Binding-site contacts:
Ligand atom C4' contacts residue LEU328 of chain 30.A at 4.1 Å (hydrophobic).
Ligand atom N3 contacts residue PRO334 of chain 30.A at 3.5 Å.
Ligand atom OP2 contacts residue ARG391 of chain 30.A at 3.9 Å.
Ligand atom P contacts residue PHE333 of chain 30.A at 3.8 Å.
Ligand atom OP1 contacts residue ARG391 of chain 30.A at 3.8 Å.
Ligand atom C4' contacts residue GLN252 of chain 30.A at 3.5 Å.
Ligand atom C6 contacts residue PHE333 of chain 30.A at 3.7 Å (hydrophobic).
Ligand atom C1' contacts residue LEU328 of chain 30.A at 3.9 Å (hydrophobic).
Ligand atom N1 contacts residue PHE333 of chain 30.A at 3.8 Å.
Ligand atom C4 contacts residue PRO334 of chain 30.A at 3.6 Å (hydrophobic).
Ligand atom C2 contacts residue LEU328 of chain 30.A at 3.0 Å (hydrophobic).
Ligand atom C5' contacts residue PHE333 of chain 30.A at 3.2 Å (hydrophobic).
Ligand atom O4' contacts residue PRO334 of chain 30.A at 4.0 Å.
Ligand atom O4' contacts residue LEU328 of chain 30.A at 3.0 Å.
Ligand atom N1 contacts residue LEU328 of chain 30.A at 3.8 Å.
Ligand atom O4 contacts residue PRO334 of chain 30.A at 3.7 Å.
Ligand atom C7 contacts residue TYR336 of chain 30.A at 3.6 Å (hydrophobic).
Ligand atom OP2 contacts residue GLN252 of chain 30.A at 4.1 Å.
Ligand atom O2 contacts residue PRO334 of chain 30.A at 3.8 Å.
Ligand atom C5' contacts residue GLN252 of chain 30.A at 3.4 Å.
Ligand atom C4 contacts residue GLY98 of chain 30.A at 3.2 Å.
Ligand atom C5 contacts residue GLY98 of chain 30.A at 2.9 Å.
Ligand atom C2 contacts residue PRO334 of chain 30.A at 3.7 Å (hydrophobic).
Ligand atom O5' contacts residue GLN252 of chain 30.A at 3.1 Å (h-bond).
Ligand atom O3' contacts residue PHE333 of chain 30.A at 3.5 Å.
Ligand atom OP2 contacts residue GLU102 of chain 30.A at 3.5 Å (salt-bridge).
Ligand atom N3 contacts residue LEU328 of chain 30.A at 3.9 Å.
Ligand atom C2' contacts residue LEU328 of chain 30.A at 3.7 Å (hydrophobic).
Ligand atom C2' contacts residue PHE333 of chain 30.A at 2.9 Å (hydrophobic).
Ligand atom C6 contacts residue GLY98 of chain 30.A at 4.1 Å.
Ligand atom OP2 contacts residue PHE333 of chain 30.A at 3.3 Å.
Ligand atom C3' contacts residue PHE333 of chain 30.A at 3.8 Å (hydrophobic).
Ligand atom OP1 contacts residue GLN252 of chain 30.A at 3.7 Å.
Ligand atom O4 contacts residue ALA259 of chain 30.A at 3.2 Å.
Ligand atom O5' contacts residue PHE333 of chain 30.A at 3.8 Å.
Ligand atom C1' contacts residue PHE333 of chain 30.A at 3.1 Å (hydrophobic).
Ligand atom O5' contacts residue LEU328 of chain 30.A at 3.6 Å.
Ligand atom O4' contacts residue GLN252 of chain 30.A at 3.9 Å.
Ligand atom O4 contacts residue GLY98 of chain 30.A at 2.8 Å (h-bond).
Ligand atom O2 contacts residue LEU328 of chain 30.A at 2.2 Å.

A small-molecule ligand and the protein it binds are described below.
Small molecule (SMILES): Cc1cn([C@H]2C[C@H](O[P](=O)(O)OC[C@H]3O[C@@H](n4cc(C)c(=O)[nH]c4=O)C[C@@H]3O)[C@@H](CO[P](=O)(O)O[C@H]3C[C@H](n4ccc(=O)[nH]c4=O)O[C@@H]3COP(=O)=O)O2)c(=O)[nH]c1=O

Sequence of chain 30.A:
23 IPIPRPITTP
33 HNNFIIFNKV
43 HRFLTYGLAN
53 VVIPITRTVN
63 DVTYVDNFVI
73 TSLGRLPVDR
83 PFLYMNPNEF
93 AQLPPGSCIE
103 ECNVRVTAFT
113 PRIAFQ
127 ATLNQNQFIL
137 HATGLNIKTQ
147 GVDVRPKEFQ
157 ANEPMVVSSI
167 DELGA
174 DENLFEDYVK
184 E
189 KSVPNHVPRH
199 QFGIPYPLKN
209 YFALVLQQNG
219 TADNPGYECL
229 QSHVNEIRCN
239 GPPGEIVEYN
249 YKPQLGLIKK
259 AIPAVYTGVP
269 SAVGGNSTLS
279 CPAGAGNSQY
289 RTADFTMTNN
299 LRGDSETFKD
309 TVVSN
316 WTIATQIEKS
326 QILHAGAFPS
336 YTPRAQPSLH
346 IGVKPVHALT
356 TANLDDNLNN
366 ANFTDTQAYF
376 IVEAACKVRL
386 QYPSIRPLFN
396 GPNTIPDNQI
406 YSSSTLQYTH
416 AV